Binding-site contacts:
Ligand atom C7 contacts residue PRO83 of chain 1.A at 4.0 Å (hydrophobic).
Ligand atom C4 contacts residue ASN284 of chain 1.A at 4.2 Å.
Ligand atom N2 contacts residue PRO83 of chain 1.A at 3.0 Å (h-bond).
Ligand atom C1 contacts residue TYR82 of chain 1.A at 4.3 Å (hydrophobic).
Ligand atom C3 contacts residue ASN284 of chain 1.A at 3.7 Å.
Ligand atom C8 contacts residue ASN284 of chain 1.A at 3.4 Å.
Ligand atom C1 contacts residue PRO83 of chain 1.A at 3.8 Å (hydrophobic).
Ligand atom C2 contacts residue PRO83 of chain 1.A at 3.7 Å (hydrophobic).
Ligand atom C3 contacts residue PRO83 of chain 1.A at 3.8 Å (hydrophobic).
Ligand atom N2 contacts residue ARG84 of chain 1.A at 4.2 Å.
Ligand atom C6 contacts residue TYR82 of chain 1.A at 4.1 Å (hydrophobic).
Ligand atom C7 contacts residue ASN284 of chain 1.A at 3.3 Å.
Ligand atom O5 contacts residue ASN284 of chain 1.A at 2.4 Å (h-bond).
Ligand atom O7 contacts residue LEU85 of chain 1.A at 4.1 Å.
Ligand atom C1 contacts residue ASN284 of chain 1.A at 1.4 Å.
Ligand atom N2 contacts residue ASN284 of chain 1.A at 2.8 Å (h-bond).
Ligand atom C5 contacts residue TYR82 of chain 1.A at 3.9 Å (hydrophobic).
Ligand atom O7 contacts residue ASN284 of chain 1.A at 4.2 Å.
Ligand atom O7 contacts residue PRO83 of chain 1.A at 4.1 Å.
Ligand atom C8 contacts residue GLU79 of chain 1.A at 3.8 Å.
Ligand atom C2 contacts residue ASN284 of chain 1.A at 2.4 Å.
Ligand atom O5 contacts residue TYR82 of chain 1.A at 4.2 Å.
Ligand atom O7 contacts residue ARG84 of chain 1.A at 4.2 Å.
Ligand atom C5 contacts residue ASN284 of chain 1.A at 3.7 Å.
Ligand atom C8 contacts residue TYR82 of chain 1.A at 4.3 Å (hydrophobic).

A small-molecule ligand and the protein it binds are described below.
Small molecule (SMILES): CC(=O)N[C@H]1[C@H](O[C@H]2[C@H](O)[C@@H](NC(C)=O)CO[C@@H]2CO)O[C@H](CO)[C@@H](O[C@@H]2O[C@H](CO)[C@@H](O)[C@H](O)[C@@H]2O)[C@@H]1O

Sequence of chain 1.A:
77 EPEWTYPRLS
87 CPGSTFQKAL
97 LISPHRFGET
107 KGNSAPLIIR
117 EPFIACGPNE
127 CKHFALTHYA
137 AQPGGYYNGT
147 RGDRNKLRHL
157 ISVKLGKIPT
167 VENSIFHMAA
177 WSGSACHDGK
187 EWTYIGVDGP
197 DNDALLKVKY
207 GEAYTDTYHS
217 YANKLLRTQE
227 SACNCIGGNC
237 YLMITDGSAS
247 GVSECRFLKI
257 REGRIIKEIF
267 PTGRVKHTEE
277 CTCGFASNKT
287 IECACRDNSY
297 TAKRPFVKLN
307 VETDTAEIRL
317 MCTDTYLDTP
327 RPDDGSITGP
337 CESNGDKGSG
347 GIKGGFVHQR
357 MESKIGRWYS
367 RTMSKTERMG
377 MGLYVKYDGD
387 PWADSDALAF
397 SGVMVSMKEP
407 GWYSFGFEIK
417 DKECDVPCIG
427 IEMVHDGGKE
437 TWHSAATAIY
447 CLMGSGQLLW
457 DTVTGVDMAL